Sequence of chain 1.E:
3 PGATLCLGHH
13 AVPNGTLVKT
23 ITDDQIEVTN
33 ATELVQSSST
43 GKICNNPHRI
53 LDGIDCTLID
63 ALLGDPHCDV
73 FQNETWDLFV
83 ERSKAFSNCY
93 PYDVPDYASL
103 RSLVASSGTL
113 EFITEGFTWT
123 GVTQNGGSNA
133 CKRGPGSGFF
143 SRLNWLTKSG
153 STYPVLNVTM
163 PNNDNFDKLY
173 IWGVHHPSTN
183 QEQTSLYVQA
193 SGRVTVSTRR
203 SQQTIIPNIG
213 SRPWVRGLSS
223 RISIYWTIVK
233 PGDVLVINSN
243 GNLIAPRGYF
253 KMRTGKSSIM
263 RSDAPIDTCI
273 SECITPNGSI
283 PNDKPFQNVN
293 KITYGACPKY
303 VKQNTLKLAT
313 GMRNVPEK

Sequence of chain 1.A:
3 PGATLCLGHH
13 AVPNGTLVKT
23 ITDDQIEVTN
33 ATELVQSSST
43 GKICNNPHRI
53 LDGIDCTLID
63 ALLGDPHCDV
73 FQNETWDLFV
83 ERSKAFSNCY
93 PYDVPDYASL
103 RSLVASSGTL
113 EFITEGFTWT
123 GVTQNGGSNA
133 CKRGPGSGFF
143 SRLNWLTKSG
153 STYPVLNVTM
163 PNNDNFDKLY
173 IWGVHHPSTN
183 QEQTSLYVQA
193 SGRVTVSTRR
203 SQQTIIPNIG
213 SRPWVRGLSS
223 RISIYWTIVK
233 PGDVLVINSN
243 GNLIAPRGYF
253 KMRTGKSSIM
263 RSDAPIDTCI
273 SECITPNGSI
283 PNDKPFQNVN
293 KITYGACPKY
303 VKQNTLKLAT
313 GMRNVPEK

Binding-site contacts:
Ligand atom C3 contacts residue GLU97 of chain 1.B at 3.8 Å.
Ligand atom C12 contacts residue ARG54 of chain 1.F at 3.5 Å.
Ligand atom C31 contacts residue TYR94 of chain 1.B at 3.9 Å (hydrophobic).
Ligand atom C15 contacts residue ILE23 of chain 1.A at 4.0 Å (hydrophobic).
Ligand atom O27 contacts residue TYR94 of chain 1.B at 3.4 Å.
Ligand atom C17 contacts residue GLU97 of chain 1.B at 3.9 Å.
Ligand atom C16 contacts residue GLU97 of chain 1.B at 3.6 Å.
Ligand atom C29 contacts residue PHE288 of chain 1.E at 3.4 Å (hydrophobic).
Ligand atom C11 contacts residue TYR94 of chain 1.B at 3.8 Å (hydrophobic).
Ligand atom S14 contacts residue TYR94 of chain 1.B at 3.8 Å.
Ligand atom O30 contacts residue TYR94 of chain 1.B at 3.5 Å.
Ligand atom C34 contacts residue LYS304 of chain 1.A at 3.2 Å.
Ligand atom C12 contacts residue GLU57 of chain 1.F at 3.2 Å.
Ligand atom O30 contacts residue LYS301 of chain 1.E at 3.8 Å.
Ligand atom C26 contacts residue TYR94 of chain 1.B at 3.3 Å (hydrophobic).
Ligand atom S14 contacts residue LEU99 of chain 1.F at 4.0 Å.
Ligand atom BR5 contacts residue GLN305 of chain 1.A at 3.5 Å.
Ligand atom C13 contacts residue ARG54 of chain 1.F at 3.4 Å.
Ligand atom C4 contacts residue GLU97 of chain 1.B at 3.4 Å.
Ligand atom O35 contacts residue GLN305 of chain 1.A at 3.8 Å.
Ligand atom C3 contacts residue GLN305 of chain 1.A at 4.1 Å.
Ligand atom C13 contacts residue VAL55 of chain 1.F at 3.7 Å (hydrophobic).
Ligand atom C15 contacts residue ALA101 of chain 1.B at 3.7 Å (hydrophobic).
Ligand atom C33 contacts residue ASP90 of chain 1.B at 3.9 Å.
Ligand atom C15 contacts residue ARG54 of chain 1.F at 3.6 Å.
Ligand atom C33 contacts residue LYS301 of chain 1.E at 3.2 Å.
Ligand atom O35 contacts residue SER93 of chain 1.B at 3.7 Å.
Ligand atom C10 contacts residue LYS58 of chain 1.F at 3.6 Å.
Ligand atom C11 contacts residue LYS58 of chain 1.F at 3.7 Å.
Ligand atom C16 contacts residue LEU98 of chain 1.B at 3.9 Å (hydrophobic).
Ligand atom C20 contacts residue ILE23 of chain 1.A at 3.8 Å (hydrophobic).
Ligand atom C1 contacts residue LYS58 of chain 1.F at 4.0 Å.
Ligand atom C9 contacts residue LYS58 of chain 1.F at 3.9 Å.
Ligand atom N32 contacts residue LYS58 of chain 1.F at 4.0 Å.
Ligand atom C33 contacts residue TRP92 of chain 1.F at 4.0 Å (hydrophobic).
Ligand atom C29 contacts residue PRO287 of chain 1.E at 4.1 Å (hydrophobic).
Ligand atom BR5 contacts residue GLU97 of chain 1.B at 3.1 Å.
Ligand atom N32 contacts residue LYS301 of chain 1.E at 4.0 Å.
Ligand atom C28 contacts residue THR59 of chain 1.F at 4.0 Å.
Ligand atom C9 contacts residue GLU97 of chain 1.B at 3.8 Å.

A protein and the small-molecule ligand that binds it are described below.
Small molecule (SMILES): CCOC(=O)c1c(CSc2ccccc2)n(C)c2cc(Br)c(O)c(CN(C)C)c12

Sequence of chain 1.B:
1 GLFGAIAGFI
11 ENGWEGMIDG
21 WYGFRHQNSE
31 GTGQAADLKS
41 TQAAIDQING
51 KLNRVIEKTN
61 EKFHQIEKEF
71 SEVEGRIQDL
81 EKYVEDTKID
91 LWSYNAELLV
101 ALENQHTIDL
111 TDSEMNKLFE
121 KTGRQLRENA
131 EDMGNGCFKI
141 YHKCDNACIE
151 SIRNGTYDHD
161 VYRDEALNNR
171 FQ

Sequence of chain 1.F:
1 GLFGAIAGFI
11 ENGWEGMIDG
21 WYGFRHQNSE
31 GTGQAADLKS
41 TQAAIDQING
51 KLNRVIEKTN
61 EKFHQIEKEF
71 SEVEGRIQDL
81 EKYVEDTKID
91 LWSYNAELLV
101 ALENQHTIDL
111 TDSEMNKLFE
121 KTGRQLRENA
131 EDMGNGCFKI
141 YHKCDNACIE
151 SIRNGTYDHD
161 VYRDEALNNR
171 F